Sequence of chain 1.A:
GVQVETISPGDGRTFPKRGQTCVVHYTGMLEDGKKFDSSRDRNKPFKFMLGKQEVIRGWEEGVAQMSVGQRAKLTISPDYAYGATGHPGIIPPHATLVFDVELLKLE

A protein and the small-molecule ligand that binds it are described below.
Small molecule (SMILES): CO[C@H]1C[C@@H]2CC[C@@H](C)[C@@](O)(O2)C(=O)C(=O)N2CCCC[C@H]2C(=O)O[C@H]([C@H](C)C[C@@H]2CC[C@@H](O)[C@H](OC)C2)CC(=O)[C@H](C)/C=C(\C)[C@@H](OC)[C@@H](OC)C(=O)[C@H](C)C[C@H](C)/C=C/C=C/C=C/1C

Binding-site contacts:
Ligand atom C1 contacts residue TYR82 of chain 1.A at 3.5 Å (hydrophobic).
Ligand atom C34 contacts residue TYR82 of chain 1.A at 3.4 Å (hydrophobic).
Ligand atom C5 contacts residue TRP59 of chain 1.A at 3.8 Å (hydrophobic).
Ligand atom C53 contacts residue GLU54 of chain 1.A at 3.6 Å.
Ligand atom O4 contacts residue ASP37 of chain 1.A at 3.2 Å (salt-bridge).
Ligand atom O10 contacts residue GLU54 of chain 1.A at 3.5 Å (salt-bridge).
Ligand atom O2 contacts residue VAL55 of chain 1.A at 3.3 Å.
Ligand atom C51 contacts residue TYR82 of chain 1.A at 3.8 Å (hydrophobic).
Ligand atom O4 contacts residue TYR26 of chain 1.A at 3.5 Å.
Ligand atom C13 contacts residue ASP37 of chain 1.A at 3.8 Å.
Ligand atom O11 contacts residue VAL55 of chain 1.A at 3.6 Å.
Ligand atom C3 contacts residue TRP59 of chain 1.A at 3.6 Å (hydrophobic).
Ligand atom C6 contacts residue TYR26 of chain 1.A at 3.9 Å (hydrophobic).
Ligand atom C2 contacts residue TYR82 of chain 1.A at 3.8 Å (hydrophobic).
Ligand atom O11 contacts residue PHE46 of chain 1.A at 3.5 Å.
Ligand atom O5 contacts residue ASP37 of chain 1.A at 3.1 Å (salt-bridge).
Ligand atom C9 contacts residue ASP37 of chain 1.A at 3.3 Å.
Ligand atom C47 contacts residue PHE46 of chain 1.A at 3.9 Å (hydrophobic).
Ligand atom C51 contacts residue ALA81 of chain 1.A at 3.3 Å (hydrophobic).
Ligand atom O3 contacts residue PHE99 of chain 1.A at 3.8 Å.
Ligand atom C8 contacts residue ASP37 of chain 1.A at 3.7 Å.
Ligand atom C4 contacts residue TRP59 of chain 1.A at 3.7 Å (hydrophobic).
Ligand atom O3 contacts residue TYR82 of chain 1.A at 2.7 Å (h-bond).
Ligand atom C29 contacts residue GLU54 of chain 1.A at 3.3 Å.
Ligand atom C5 contacts residue TYR26 of chain 1.A at 3.7 Å (hydrophobic).
Ligand atom C48 contacts residue HIS87 of chain 1.A at 3.8 Å.
Ligand atom C7 contacts residue TYR82 of chain 1.A at 3.5 Å (hydrophobic).
Ligand atom O4 contacts residue PHE99 of chain 1.A at 3.9 Å.
Ligand atom O11 contacts residue GLU54 of chain 1.A at 3.5 Å (salt-bridge).
Ligand atom C4 contacts residue PHE46 of chain 1.A at 3.7 Å (hydrophobic).
Ligand atom C48 contacts residue TYR82 of chain 1.A at 3.5 Å (hydrophobic).
Ligand atom O4 contacts residue PHE36 of chain 1.A at 3.4 Å.
Ligand atom C53 contacts residue GLN53 of chain 1.A at 3.8 Å.
Ligand atom C31 contacts residue GLU54 of chain 1.A at 3.5 Å.
Ligand atom C30 contacts residue GLU54 of chain 1.A at 3.8 Å.
Ligand atom O6 contacts residue ASP37 of chain 1.A at 2.6 Å (salt-bridge).
Ligand atom O1 contacts residue TYR82 of chain 1.A at 3.3 Å (h-bond).
Ligand atom O5 contacts residue TYR26 of chain 1.A at 3.8 Å.
Ligand atom O2 contacts residue ILE56 of chain 1.A at 2.9 Å (h-bond).
Ligand atom C4 contacts residue VAL55 of chain 1.A at 3.8 Å (hydrophobic).